Sequence of chain 3.A:
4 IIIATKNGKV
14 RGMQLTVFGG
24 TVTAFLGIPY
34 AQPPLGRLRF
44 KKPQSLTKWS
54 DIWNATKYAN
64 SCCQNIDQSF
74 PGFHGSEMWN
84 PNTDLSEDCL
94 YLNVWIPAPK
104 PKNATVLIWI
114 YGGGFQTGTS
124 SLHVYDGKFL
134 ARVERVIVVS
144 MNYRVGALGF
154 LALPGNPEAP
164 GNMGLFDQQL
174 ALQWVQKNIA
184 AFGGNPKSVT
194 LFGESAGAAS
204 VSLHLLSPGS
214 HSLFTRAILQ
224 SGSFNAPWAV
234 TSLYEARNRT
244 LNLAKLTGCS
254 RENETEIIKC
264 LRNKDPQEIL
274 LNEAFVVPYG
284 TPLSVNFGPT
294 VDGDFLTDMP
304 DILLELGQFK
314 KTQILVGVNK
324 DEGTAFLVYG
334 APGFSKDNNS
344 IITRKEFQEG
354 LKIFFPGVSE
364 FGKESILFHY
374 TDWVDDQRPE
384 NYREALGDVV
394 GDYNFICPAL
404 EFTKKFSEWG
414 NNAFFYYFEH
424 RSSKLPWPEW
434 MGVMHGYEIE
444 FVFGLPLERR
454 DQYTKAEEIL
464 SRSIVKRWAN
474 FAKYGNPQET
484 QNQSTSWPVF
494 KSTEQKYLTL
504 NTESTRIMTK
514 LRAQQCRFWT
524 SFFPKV

A protein and the small-molecule ligand that binds it are described below.
Small molecule (SMILES): CC(=O)N[C@H]1[C@H](O[C@H]2[C@H](O)[C@@H](NC(C)=O)CO[C@@H]2CO[C@@]2(C)OC[C@@H](O)[C@H](O)[C@@H]2O)O[C@H](CO)[C@@H](O)[C@@H]1O

Binding-site contacts:
Ligand atom C8 contacts residue ASN342 of chain 3.A at 3.6 Å.
Ligand atom C1 contacts residue SER338 of chain 3.A at 4.0 Å.
Ligand atom C6 contacts residue SER338 of chain 3.A at 4.4 Å.
Ligand atom C5 contacts residue SER338 of chain 3.A at 4.2 Å.
Ligand atom C2 contacts residue ASN341 of chain 3.A at 2.4 Å.
Ligand atom O5 contacts residue ASN341 of chain 3.A at 2.4 Å (h-bond).
Ligand atom C4 contacts residue ASN341 of chain 3.A at 4.2 Å.
Ligand atom O6 contacts residue SER338 of chain 3.A at 4.4 Å.
Ligand atom O4 contacts residue GLY336 of chain 3.A at 4.4 Å.
Ligand atom O7 contacts residue PRO335 of chain 3.A at 4.3 Å.
Ligand atom C3 contacts residue GLY336 of chain 3.A at 4.2 Å.
Ligand atom C3 contacts residue ASN341 of chain 3.A at 3.8 Å.
Ligand atom C1 contacts residue ASN341 of chain 3.A at 1.4 Å.
Ligand atom O5 contacts residue SER338 of chain 3.A at 3.8 Å.
Ligand atom C7 contacts residue ASN341 of chain 3.A at 3.2 Å.
Ligand atom O7 contacts residue ASN341 of chain 3.A at 3.3 Å (h-bond).
Ligand atom C1 contacts residue GLY336 of chain 3.A at 4.4 Å.
Ligand atom N2 contacts residue ASN341 of chain 3.A at 2.8 Å (h-bond).
Ligand atom O7 contacts residue GLY336 of chain 3.A at 3.4 Å (h-bond).
Ligand atom C5 contacts residue ASN341 of chain 3.A at 3.7 Å.
Ligand atom C8 contacts residue ILE344 of chain 3.A at 4.2 Å (hydrophobic).
Ligand atom N2 contacts residue GLY336 of chain 3.A at 4.3 Å.
Ligand atom C8 contacts residue ASN341 of chain 3.A at 4.3 Å.
Ligand atom C1 contacts residue SER338 of chain 3.A at 4.2 Å.
Ligand atom O6 contacts residue SER338 of chain 3.A at 4.4 Å.
Ligand atom C1 contacts residue ASN341 of chain 3.A at 4.2 Å.